Sequence of chain 1.L:
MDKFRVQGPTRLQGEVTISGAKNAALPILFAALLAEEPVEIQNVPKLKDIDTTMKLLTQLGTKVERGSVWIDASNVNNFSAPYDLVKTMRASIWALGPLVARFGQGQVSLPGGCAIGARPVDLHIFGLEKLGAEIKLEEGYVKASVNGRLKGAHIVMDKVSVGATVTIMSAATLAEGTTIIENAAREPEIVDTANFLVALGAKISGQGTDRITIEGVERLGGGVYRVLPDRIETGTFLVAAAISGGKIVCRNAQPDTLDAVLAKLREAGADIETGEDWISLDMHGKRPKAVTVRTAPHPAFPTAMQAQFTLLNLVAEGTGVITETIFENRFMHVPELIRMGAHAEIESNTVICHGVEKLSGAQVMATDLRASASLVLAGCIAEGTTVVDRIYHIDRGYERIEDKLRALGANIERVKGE

Binding-site contacts:
Ligand atom O1 contacts residue ASP123 of chain 1.L at 3.2 Å (salt-bridge).
Ligand atom O2 contacts residue LYS160 of chain 1.L at 3.3 Å.
Ligand atom O5 contacts residue VAL163 of chain 1.L at 2.9 Å (h-bond).
Ligand atom O15 contacts residue LYS22 of chain 1.L at 2.8 Å (salt-bridge).
Ligand atom N1 contacts residue PRO121 of chain 1.L at 3.4 Å (h-bond).
Ligand atom O22 contacts residue THR304 of chain 1.L at 3.4 Å.
Ligand atom O15 contacts residue ARG397 of chain 1.L at 2.6 Å (salt-bridge).
Ligand atom N1 contacts residue ASP123 of chain 1.L at 2.8 Å (salt-bridge).
Ligand atom O17 contacts residue ARG120 of chain 1.L at 3.1 Å (salt-bridge).
Ligand atom O11 contacts residue PRO121 of chain 1.L at 3.4 Å.
Ligand atom O1 contacts residue VAL122 of chain 1.L at 3.1 Å.
Ligand atom C6 contacts residue SER162 of chain 1.L at 3.4 Å.
Ligand atom O6 contacts residue SER162 of chain 1.L at 2.6 Å (h-bond).
Ligand atom O14 contacts residue ILE327 of chain 1.L at 2.6 Å (h-bond).
Ligand atom O11 contacts residue ARG120 of chain 1.L at 3.2 Å.
Ligand atom O19 contacts residue ARG371 of chain 1.L at 3.1 Å (salt-bridge).
Ligand atom O19 contacts residue ARG331 of chain 1.L at 2.8 Å (salt-bridge).
Ligand atom C8 contacts residue ASN23 of chain 1.L at 3.4 Å.
Ligand atom O13 contacts residue LYS22 of chain 1.L at 3.0 Å (salt-bridge).
Ligand atom O18 contacts residue ARG371 of chain 1.L at 2.7 Å (salt-bridge).
Ligand atom O10 contacts residue ARG120 of chain 1.L at 2.8 Å (salt-bridge).
Ligand atom O19 contacts residue ALA305 of chain 1.L at 3.1 Å.
Ligand atom O9 contacts residue GLY164 of chain 1.L at 3.1 Å (h-bond).
Ligand atom O12 contacts residue ASN23 of chain 1.L at 3.3 Å.
Ligand atom O1 contacts residue LEU124 of chain 1.L at 2.7 Å (h-bond).
Ligand atom O18 contacts residue LYS22 of chain 1.L at 3.4 Å (salt-bridge).
Ligand atom O6 contacts residue VAL163 of chain 1.L at 3.4 Å (h-bond).
Ligand atom C6 contacts residue PRO121 of chain 1.L at 3.4 Å (hydrophobic).
Ligand atom O12 contacts residue TRP95 of chain 1.L at 3.3 Å.
Ligand atom O8 contacts residue ARG120 of chain 1.L at 3.3 Å (salt-bridge).
Ligand atom O5 contacts residue SER162 of chain 1.L at 3.4 Å.
Ligand atom C7 contacts residue ASN23 of chain 1.L at 3.1 Å.
Ligand atom C1 contacts residue PRO121 of chain 1.L at 3.2 Å (hydrophobic).
Ligand atom O10 contacts residue EDO1 of chain 1.NA at 3.2 Å (h-bond).
Ligand atom O9 contacts residue EDO1 of chain 1.NA at 3.1 Å (h-bond).
Ligand atom C19 contacts residue ARG331 of chain 1.L at 3.4 Å.
Ligand atom C14 contacts residue ARG371 of chain 1.L at 3.4 Å.
Ligand atom O16 contacts residue ARG120 of chain 1.L at 3.1 Å (salt-bridge).
Ligand atom C15 contacts residue ILE327 of chain 1.L at 3.2 Å (hydrophobic).
Ligand atom O6 contacts residue GLY164 of chain 1.L at 3.4 Å (h-bond).

A protein and the small-molecule ligand that binds it are described below.
Small molecule (SMILES): CC(=O)N[C@H]1[C@@H](O[P](=O)(O)O[P](=O)(O)OC[C@H]2O[C@@H](n3ccc(=O)[nH]c3=O)[C@H](O)[C@@H]2O)O[C@H](CO)[C@@H](O)[C@@H]1O[C@@](C)(OP(=O)(O)O)C(=O)O